Binding-site contacts:
Ligand atom C09 contacts residue ILE22 of chain 1.A at 4.3 Å (hydrophobic).
Ligand atom O14 contacts residue ASP29 of chain 1.A at 4.1 Å.
Ligand atom N11 contacts residue ILE22 of chain 1.A at 4.4 Å.
Ligand atom C12 contacts residue ARG25 of chain 1.A at 4.2 Å.
Ligand atom O14 contacts residue GLN30 of chain 1.A at 4.2 Å.
Ligand atom O13 contacts residue ARG25 of chain 1.A at 3.3 Å.
Ligand atom C10 contacts residue ASP29 of chain 1.A at 3.4 Å.
Ligand atom C04 contacts residue PHE33 of chain 1.A at 3.8 Å (hydrophobic).
Ligand atom O14 contacts residue ARG25 of chain 1.A at 3.9 Å.
Ligand atom C05 contacts residue 9FH1 of chain 1.E at 4.1 Å.
Ligand atom O14 contacts residue TRP24 of chain 1.A at 4.1 Å.
Ligand atom N11 contacts residue NDP1 of chain 1.F at 4.5 Å.
Ligand atom C05 contacts residue ILE22 of chain 1.A at 4.3 Å (hydrophobic).
Ligand atom O13 contacts residue GLN30 of chain 1.A at 2.9 Å (h-bond).
Ligand atom N11 contacts residue ASP29 of chain 1.A at 4.2 Å.
Ligand atom C12 contacts residue GLN30 of chain 1.A at 3.5 Å.
Ligand atom C05 contacts residue NDP1 of chain 1.F at 4.4 Å.
Ligand atom C01 contacts residue LEU52 of chain 1.A at 3.9 Å (hydrophobic).
Ligand atom C03 contacts residue ILE96 of chain 1.A at 4.0 Å (hydrophobic).
Ligand atom C12 contacts residue LEU26 of chain 1.A at 3.7 Å (hydrophobic).
Ligand atom C02 contacts residue THR48 of chain 1.A at 4.1 Å.
Ligand atom C02 contacts residue NDP1 of chain 1.F at 4.1 Å.
Ligand atom C15 contacts residue GLN30 of chain 1.A at 4.0 Å.
Ligand atom C15 contacts residue ILE22 of chain 1.A at 4.1 Å (hydrophobic).
Ligand atom C06 contacts residue NDP1 of chain 1.F at 4.1 Å.
Ligand atom C01 contacts residue THR48 of chain 1.A at 4.3 Å.
Ligand atom C08 contacts residue ILE22 of chain 1.A at 3.9 Å (hydrophobic).
Ligand atom C15 contacts residue 9FH1 of chain 1.E at 3.5 Å.
Ligand atom C03 contacts residue PHE33 of chain 1.A at 3.5 Å (hydrophobic).
Ligand atom C09 contacts residue GLN30 of chain 1.A at 3.8 Å.
Ligand atom C02 contacts residue LEU52 of chain 1.A at 3.9 Å (hydrophobic).
Ligand atom N07 contacts residue ILE22 of chain 1.A at 4.0 Å.
Ligand atom O13 contacts residue LEU26 of chain 1.A at 3.6 Å.
Ligand atom C04 contacts residue 9FH1 of chain 1.E at 3.8 Å.
Ligand atom C01 contacts residue NDP1 of chain 1.F at 3.8 Å.
Ligand atom C08 contacts residue GLN30 of chain 1.A at 4.2 Å.
Ligand atom C06 contacts residue ILE22 of chain 1.A at 3.8 Å (hydrophobic).
Ligand atom O14 contacts residue LEU26 of chain 1.A at 2.9 Å (h-bond).
Ligand atom C03 contacts residue 9FH1 of chain 1.E at 4.2 Å.
Ligand atom C02 contacts residue ILE96 of chain 1.A at 4.1 Å (hydrophobic).

The protein below binds the small molecule below.
Small molecule (SMILES): Cc1c(C(=O)O)cnn1-c1ccccc1

Sequence of chain 1.A:
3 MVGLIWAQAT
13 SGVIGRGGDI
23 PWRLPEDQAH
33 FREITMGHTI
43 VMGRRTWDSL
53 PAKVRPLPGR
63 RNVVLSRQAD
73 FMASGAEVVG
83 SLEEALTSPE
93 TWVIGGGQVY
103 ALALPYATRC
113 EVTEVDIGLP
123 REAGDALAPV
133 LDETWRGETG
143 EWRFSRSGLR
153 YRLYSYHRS